A small-molecule ligand and the protein it binds are described below.
Small molecule (SMILES): Oc1ccc(CCNC=S)cc1

Sequence of chain 1.B:
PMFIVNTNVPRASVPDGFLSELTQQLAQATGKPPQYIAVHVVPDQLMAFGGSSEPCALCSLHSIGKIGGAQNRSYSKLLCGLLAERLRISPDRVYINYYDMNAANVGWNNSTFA

Binding-site contacts:
Ligand atom C2 contacts residue MET2 of chain 1.B at 3.9 Å (hydrophobic).
Ligand atom O1 contacts residue HIS62 of chain 1.B at 3.1 Å.
Ligand atom C12 contacts residue ILE64 of chain 1.B at 4.0 Å (hydrophobic).
Ligand atom S10 contacts residue PRO1 of chain 1.B at 2.7 Å (h-bond).
Ligand atom C3 contacts residue MET2 of chain 1.B at 3.7 Å (hydrophobic).
Ligand atom C7 contacts residue PRO1 of chain 1.B at 3.6 Å (hydrophobic).
Ligand atom C7 contacts residue TYR95 of chain 1.A at 3.4 Å (hydrophobic).
Ligand atom C2 contacts residue MET101 of chain 1.B at 4.4 Å (hydrophobic).
Ligand atom C5 contacts residue VAL106 of chain 1.B at 4.2 Å (hydrophobic).
Ligand atom C12 contacts residue SER63 of chain 1.B at 3.8 Å.
Ligand atom O1 contacts residue VAL106 of chain 1.B at 4.1 Å.
Ligand atom C2 contacts residue VAL106 of chain 1.B at 3.9 Å (hydrophobic).
Ligand atom C12 contacts residue MET101 of chain 1.B at 4.3 Å (hydrophobic).
Ligand atom O1 contacts residue ASN97 of chain 1.A at 2.6 Å (h-bond).
Ligand atom C5 contacts residue ILE64 of chain 1.B at 4.4 Å (hydrophobic).
Ligand atom O1 contacts residue MET2 of chain 1.B at 3.7 Å.
Ligand atom C9 contacts residue PRO1 of chain 1.B at 1.3 Å (hydrophobic).
Ligand atom C4 contacts residue VAL106 of chain 1.B at 3.6 Å (hydrophobic).
Ligand atom C12 contacts residue HIS62 of chain 1.B at 3.7 Å.
Ligand atom C4 contacts residue TYR95 of chain 1.A at 3.7 Å (hydrophobic).
Ligand atom C9 contacts residue TYR36 of chain 1.B at 4.3 Å (hydrophobic).
Ligand atom N8 contacts residue MET2 of chain 1.B at 3.9 Å.
Ligand atom C3 contacts residue ASN97 of chain 1.A at 3.7 Å.
Ligand atom C7 contacts residue TYR36 of chain 1.B at 3.3 Å (hydrophobic).
Ligand atom C3 contacts residue TYR95 of chain 1.A at 4.1 Å (hydrophobic).
Ligand atom S10 contacts residue TYR36 of chain 1.B at 4.0 Å.
Ligand atom C11 contacts residue SER63 of chain 1.B at 4.0 Å.
Ligand atom N8 contacts residue PRO1 of chain 1.B at 2.3 Å (h-bond).
Ligand atom C12 contacts residue VAL106 of chain 1.B at 4.1 Å (hydrophobic).
Ligand atom S10 contacts residue LYS32 of chain 1.B at 3.8 Å.
Ligand atom C2 contacts residue ASN97 of chain 1.A at 3.5 Å.
Ligand atom C9 contacts residue MET2 of chain 1.B at 4.4 Å (hydrophobic).
Ligand atom C11 contacts residue ILE64 of chain 1.B at 3.8 Å (hydrophobic).
Ligand atom C6 contacts residue TYR95 of chain 1.A at 4.2 Å (hydrophobic).
Ligand atom C2 contacts residue HIS62 of chain 1.B at 3.9 Å.
Ligand atom N8 contacts residue TYR36 of chain 1.B at 3.8 Å.
Ligand atom C11 contacts residue HIS62 of chain 1.B at 4.1 Å.
Ligand atom O1 contacts residue MET101 of chain 1.B at 3.6 Å.
Ligand atom C6 contacts residue PHE113 of chain 1.B at 4.1 Å (hydrophobic).
Ligand atom C3 contacts residue VAL106 of chain 1.B at 3.5 Å (hydrophobic).

Sequence of chain 1.A:
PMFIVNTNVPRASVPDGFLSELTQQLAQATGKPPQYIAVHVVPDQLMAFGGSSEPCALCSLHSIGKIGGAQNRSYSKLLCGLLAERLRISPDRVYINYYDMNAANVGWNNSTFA